Sequence of chain 1.B:
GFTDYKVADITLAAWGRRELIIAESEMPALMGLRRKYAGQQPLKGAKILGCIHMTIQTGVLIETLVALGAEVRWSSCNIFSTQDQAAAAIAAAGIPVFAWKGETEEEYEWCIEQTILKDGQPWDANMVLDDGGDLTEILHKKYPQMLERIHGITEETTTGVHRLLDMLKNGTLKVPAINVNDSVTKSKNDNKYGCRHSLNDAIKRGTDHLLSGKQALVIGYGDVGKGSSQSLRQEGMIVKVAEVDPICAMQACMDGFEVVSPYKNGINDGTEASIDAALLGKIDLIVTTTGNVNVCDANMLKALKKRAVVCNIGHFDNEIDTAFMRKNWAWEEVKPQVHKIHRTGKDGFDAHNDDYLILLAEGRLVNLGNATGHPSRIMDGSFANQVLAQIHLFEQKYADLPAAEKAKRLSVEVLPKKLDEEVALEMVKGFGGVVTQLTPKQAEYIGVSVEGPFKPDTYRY

Binding-site contacts:
Ligand atom N01 contacts residue PRO467 of chain 1.B at 3.6 Å.
Ligand atom C06 contacts residue VAL459 of chain 1.B at 3.8 Å (hydrophobic).
Ligand atom C07 contacts residue PRO467 of chain 1.B at 4.2 Å (hydrophobic).
Ligand atom C07 contacts residue VAL459 of chain 1.B at 3.6 Å (hydrophobic).
Ligand atom O08 contacts residue LYS466 of chain 1.B at 3.8 Å.
Ligand atom O08 contacts residue PRO467 of chain 1.B at 3.5 Å (h-bond).
Ligand atom C07 contacts residue GLY458 of chain 1.B at 4.1 Å.
Ligand atom C07 contacts residue LYS466 of chain 1.B at 4.0 Å.
Ligand atom C07 contacts residue PRO464 of chain 1.B at 3.8 Å (hydrophobic).
Ligand atom C03 contacts residue PRO467 of chain 1.B at 3.7 Å (hydrophobic).
Ligand atom C04 contacts residue LYS466 of chain 1.B at 4.5 Å.
Ligand atom C02 contacts residue PRO467 of chain 1.B at 4.4 Å (hydrophobic).
Ligand atom C06 contacts residue PRO464 of chain 1.B at 3.9 Å (hydrophobic).
Ligand atom C03 contacts residue LYS466 of chain 1.B at 4.0 Å.
Ligand atom C06 contacts residue GLY458 of chain 1.B at 3.4 Å.

A protein and the small-molecule ligand that binds it are described below.
Small molecule (SMILES): NC[C@H]1CCCCO1